Sequence of chain 1.A:
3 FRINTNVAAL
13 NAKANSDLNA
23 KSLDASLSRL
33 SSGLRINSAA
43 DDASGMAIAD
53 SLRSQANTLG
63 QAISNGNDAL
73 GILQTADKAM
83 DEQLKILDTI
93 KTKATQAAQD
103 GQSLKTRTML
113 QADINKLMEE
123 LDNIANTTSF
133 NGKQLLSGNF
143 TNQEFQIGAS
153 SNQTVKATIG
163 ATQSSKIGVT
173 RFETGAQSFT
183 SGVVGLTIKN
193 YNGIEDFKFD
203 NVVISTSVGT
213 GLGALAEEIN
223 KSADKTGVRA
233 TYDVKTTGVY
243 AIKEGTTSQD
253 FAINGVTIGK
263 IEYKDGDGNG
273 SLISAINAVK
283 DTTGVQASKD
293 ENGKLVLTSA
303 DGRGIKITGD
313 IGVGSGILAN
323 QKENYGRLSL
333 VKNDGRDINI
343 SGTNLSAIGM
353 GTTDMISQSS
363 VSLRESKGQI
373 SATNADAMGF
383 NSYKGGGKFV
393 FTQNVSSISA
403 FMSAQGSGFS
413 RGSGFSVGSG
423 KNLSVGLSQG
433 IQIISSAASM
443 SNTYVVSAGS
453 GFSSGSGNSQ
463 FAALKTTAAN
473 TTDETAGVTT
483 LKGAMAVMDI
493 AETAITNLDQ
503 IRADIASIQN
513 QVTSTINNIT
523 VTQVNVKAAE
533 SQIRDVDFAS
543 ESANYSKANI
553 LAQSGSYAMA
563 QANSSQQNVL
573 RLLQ

Binding-site contacts:
Ligand atom O1B contacts residue SER348 of chain 1.A at 2.2 Å (h-bond).
Ligand atom O4 contacts residue ASN346 of chain 1.A at 4.3 Å.
Ligand atom O4 contacts residue SER183 of chain 1.A at 3.2 Å (h-bond).
Ligand atom C3 contacts residue SER183 of chain 1.A at 4.2 Å.
Ligand atom C4 contacts residue ASN346 of chain 1.A at 4.3 Å.
Ligand atom C2 contacts residue THR182 of chain 1.A at 4.2 Å.
Ligand atom C3 contacts residue THR182 of chain 1.A at 4.5 Å.
Ligand atom O6 contacts residue SER348 of chain 1.A at 2.7 Å (h-bond).
Ligand atom O1A contacts residue SER348 of chain 1.A at 2.7 Å (h-bond).
Ligand atom C6 contacts residue SER348 of chain 1.A at 3.6 Å.
Ligand atom O8 contacts residue THR182 of chain 1.A at 3.9 Å.
Ligand atom C2 contacts residue ASN346 of chain 1.A at 3.9 Å.
Ligand atom O1B contacts residue ASN346 of chain 1.A at 2.8 Å (h-bond).
Ligand atom C2 contacts residue SER348 of chain 1.A at 1.4 Å.
Ligand atom O8 contacts residue SER348 of chain 1.A at 4.2 Å.
Ligand atom C6 contacts residue THR182 of chain 1.A at 4.3 Å.
Ligand atom C4 contacts residue SER348 of chain 1.A at 3.5 Å.
Ligand atom C3 contacts residue ASN346 of chain 1.A at 3.2 Å.
Ligand atom C1 contacts residue ASN346 of chain 1.A at 3.8 Å.
Ligand atom C4 contacts residue SER183 of chain 1.A at 3.5 Å.
Ligand atom C3 contacts residue SER348 of chain 1.A at 2.5 Å.
Ligand atom C5 contacts residue SER348 of chain 1.A at 4.1 Å.
Ligand atom C1 contacts residue SER348 of chain 1.A at 1.8 Å.
Ligand atom C4 contacts residue THR182 of chain 1.A at 4.1 Å.
Ligand atom O1B contacts residue LEU347 of chain 1.A at 3.8 Å.

This protein binds this small molecule.
Small molecule (SMILES): C[C@H](O)[C@H](N)[C@@H]1O[C@](O)(C(=O)O)C[C@H](O)[C@@H]1N